Sequence of chain 2.A:
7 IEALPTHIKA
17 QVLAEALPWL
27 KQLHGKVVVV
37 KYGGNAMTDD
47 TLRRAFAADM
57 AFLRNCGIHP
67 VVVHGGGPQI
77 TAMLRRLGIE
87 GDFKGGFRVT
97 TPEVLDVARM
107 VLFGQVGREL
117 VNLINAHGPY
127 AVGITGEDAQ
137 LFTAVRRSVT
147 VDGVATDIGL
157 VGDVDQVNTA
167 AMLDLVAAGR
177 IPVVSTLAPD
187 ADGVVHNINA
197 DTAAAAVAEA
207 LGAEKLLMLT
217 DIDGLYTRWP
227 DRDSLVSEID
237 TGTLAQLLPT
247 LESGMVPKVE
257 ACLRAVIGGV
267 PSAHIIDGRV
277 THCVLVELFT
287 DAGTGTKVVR

Sequence of chain 5.A:
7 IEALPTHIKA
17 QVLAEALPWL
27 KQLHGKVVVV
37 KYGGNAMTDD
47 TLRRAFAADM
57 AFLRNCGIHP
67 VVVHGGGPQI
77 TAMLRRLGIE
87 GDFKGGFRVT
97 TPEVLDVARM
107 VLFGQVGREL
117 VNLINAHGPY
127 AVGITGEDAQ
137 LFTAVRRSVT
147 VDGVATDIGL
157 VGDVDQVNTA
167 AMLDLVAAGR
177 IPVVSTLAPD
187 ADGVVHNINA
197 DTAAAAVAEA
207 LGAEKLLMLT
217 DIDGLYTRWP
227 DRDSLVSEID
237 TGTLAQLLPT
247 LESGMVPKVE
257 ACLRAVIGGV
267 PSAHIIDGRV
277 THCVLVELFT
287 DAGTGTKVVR

Binding-site contacts:
Ligand atom C08 contacts residue ILE130 of chain 2.A at 3.5 Å (hydrophobic).
Ligand atom C14 contacts residue LEU171 of chain 2.A at 4.1 Å (hydrophobic).
Ligand atom C07 contacts residue VAL128 of chain 5.A at 3.7 Å (hydrophobic).
Ligand atom C02 contacts residue ARG176 of chain 2.A at 3.8 Å.
Ligand atom O11 contacts residue UOK1 of chain 5.B at 0.9 Å.
Ligand atom C13 contacts residue UOK1 of chain 5.B at 0.7 Å.
Ligand atom C03 contacts residue LEU171 of chain 5.A at 3.8 Å (hydrophobic).
Ligand atom C09 contacts residue VAL128 of chain 5.A at 3.7 Å (hydrophobic).
Ligand atom C12 contacts residue ARG176 of chain 5.A at 3.5 Å.
Ligand atom C02 contacts residue UOK1 of chain 5.B at 0.6 Å.
Ligand atom C03 contacts residue LEU171 of chain 2.A at 4.1 Å (hydrophobic).
Ligand atom C08 contacts residue UOK1 of chain 5.B at 0.2 Å.
Ligand atom C09 contacts residue LEU171 of chain 2.A at 4.1 Å (hydrophobic).
Ligand atom C04 contacts residue UOK1 of chain 5.B at 0.7 Å.
Ligand atom C10 contacts residue UOK1 of chain 5.B at 0.8 Å.
Ligand atom C04 contacts residue LEU171 of chain 5.A at 3.9 Å (hydrophobic).
Ligand atom N06 contacts residue VAL128 of chain 2.A at 3.1 Å.
Ligand atom C03 contacts residue UOK1 of chain 5.B at 1.4 Å.
Ligand atom N06 contacts residue UOK1 of chain 5.B at 0.2 Å.
Ligand atom C05 contacts residue ILE130 of chain 5.A at 4.1 Å (hydrophobic).
Ligand atom C14 contacts residue UOK1 of chain 5.B at 0.3 Å.
Ligand atom C08 contacts residue VAL128 of chain 2.A at 3.9 Å (hydrophobic).
Ligand atom C07 contacts residue UOK1 of chain 5.B at 0.2 Å.
Ligand atom C12 contacts residue UOK1 of chain 5.B at 0.6 Å.
Ligand atom N01 contacts residue UOK1 of chain 5.B at 1.4 Å.
Ligand atom C07 contacts residue VAL128 of chain 2.A at 3.5 Å (hydrophobic).
Ligand atom O11 contacts residue LEU171 of chain 2.A at 4.1 Å.
Ligand atom C09 contacts residue UOK1 of chain 5.B at 0.4 Å.
Ligand atom N01 contacts residue ARG176 of chain 2.A at 3.2 Å (salt-bridge).
Ligand atom N06 contacts residue VAL128 of chain 5.A at 4.1 Å.
Ligand atom N06 contacts residue ILE130 of chain 5.A at 3.7 Å.
Ligand atom N01 contacts residue ALA135 of chain 5.A at 3.4 Å.
Ligand atom C13 contacts residue LEU171 of chain 5.A at 4.0 Å (hydrophobic).
Ligand atom C10 contacts residue LEU171 of chain 2.A at 3.8 Å (hydrophobic).
Ligand atom C08 contacts residue VAL128 of chain 5.A at 3.3 Å (hydrophobic).
Ligand atom C05 contacts residue UOK1 of chain 5.B at 0.4 Å.
Ligand atom C13 contacts residue LEU171 of chain 2.A at 3.8 Å (hydrophobic).
Ligand atom C05 contacts residue VAL128 of chain 2.A at 3.6 Å (hydrophobic).
Ligand atom C09 contacts residue ILE130 of chain 2.A at 3.7 Å (hydrophobic).
Ligand atom C05 contacts residue LEU171 of chain 5.A at 4.1 Å (hydrophobic).

A small-molecule ligand and the protein it binds are described below.
Small molecule (SMILES): COc1ccc2[nH]cc(CC#N)c2c1